Sequence of chain 1.A:
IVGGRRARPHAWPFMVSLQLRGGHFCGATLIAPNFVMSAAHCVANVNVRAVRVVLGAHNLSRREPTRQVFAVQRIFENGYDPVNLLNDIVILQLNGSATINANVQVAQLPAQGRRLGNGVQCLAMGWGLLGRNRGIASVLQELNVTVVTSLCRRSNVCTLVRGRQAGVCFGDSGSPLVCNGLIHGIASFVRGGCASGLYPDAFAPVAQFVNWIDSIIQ

Binding-site contacts:
Ligand atom C25 contacts residue XPE1 of chain 1.I at 3.7 Å.
Ligand atom C3 contacts residue SER188 of chain 1.A at 3.1 Å.
Ligand atom F19 contacts residue HIS41 of chain 1.A at 3.6 Å.
Ligand atom N30 contacts residue SER188 of chain 1.A at 3.6 Å.
Ligand atom C13 contacts residue SER188 of chain 1.A at 3.4 Å.
Ligand atom C16 contacts residue PHE170 of chain 1.A at 3.7 Å (hydrophobic).
Ligand atom N7 contacts residue MES1 of chain 1.H at 2.8 Å (h-bond).
Ligand atom O29 contacts residue XPE1 of chain 1.I at 3.3 Å.
Ligand atom N30 contacts residue ASP88 of chain 1.A at 3.4 Å.
Ligand atom F19 contacts residue SER173 of chain 1.A at 3.2 Å.
Ligand atom F19 contacts residue SER188 of chain 1.A at 3.2 Å.
Ligand atom F20 contacts residue SER173 of chain 1.A at 3.4 Å.
Ligand atom F21 contacts residue PHE189 of chain 1.A at 3.3 Å.
Ligand atom N30 contacts residue LEU85 of chain 1.A at 3.5 Å.
Ligand atom C5 contacts residue SER188 of chain 1.A at 3.1 Å.
Ligand atom C8 contacts residue MES1 of chain 1.H at 3.6 Å.
Ligand atom O23 contacts residue MES1 of chain 1.H at 3.4 Å.
Ligand atom F21 contacts residue VAL168 of chain 1.A at 3.3 Å.
Ligand atom N30 contacts residue TYR80 of chain 1.A at 3.6 Å.
Ligand atom F20 contacts residue CYS169 of chain 1.A at 3.5 Å.
Ligand atom F21 contacts residue SER188 of chain 1.A at 3.5 Å.
Ligand atom C28 contacts residue MES1 of chain 1.H at 3.3 Å.
Ligand atom C24 contacts residue HIS41 of chain 1.A at 3.6 Å.
Ligand atom O23 contacts residue PHE189 of chain 1.A at 3.6 Å.
Ligand atom C17 contacts residue CYS169 of chain 1.A at 3.4 Å (hydrophobic).
Ligand atom F20 contacts residue VAL168 of chain 1.A at 3.3 Å.
Ligand atom C14 contacts residue PHE170 of chain 1.A at 3.6 Å (hydrophobic).
Ligand atom F20 contacts residue ASP172 of chain 1.A at 3.7 Å.
Ligand atom C31 contacts residue ASP88 of chain 1.A at 3.5 Å.
Ligand atom C2 contacts residue TYR80 of chain 1.A at 3.6 Å (hydrophobic).
Ligand atom C25 contacts residue HIS41 of chain 1.A at 3.5 Å.
Ligand atom C3 contacts residue ASP88 of chain 1.A at 3.4 Å.
Ligand atom F20 contacts residue ALA187 of chain 1.A at 3.7 Å.
Ligand atom C3 contacts residue HIS41 of chain 1.A at 3.6 Å.
Ligand atom F19 contacts residue ALA187 of chain 1.A at 3.1 Å.
Ligand atom C16 contacts residue VAL190 of chain 1.A at 3.7 Å (hydrophobic).
Ligand atom O23 contacts residue VAL190 of chain 1.A at 3.2 Å (h-bond).
Ligand atom N32 contacts residue HIS41 of chain 1.A at 3.6 Å.
Ligand atom O27 contacts residue PRO82 of chain 1.A at 3.6 Å.
Ligand atom C25 contacts residue SER173 of chain 1.A at 3.5 Å.

A small-molecule ligand and the protein it binds are described below.
Small molecule (SMILES): CC1=C(C#N)[C@@H](c2ccc(C#N)cc2S(C)(=O)=O)NC(=O)N1c1cccc(C(F)(F)F)c1